This small molecule binds to this protein.
Small molecule (SMILES): OC[C@H]1O[C@@H](O)[C@H](O)[C@@H](O)[C@@H]1O

Binding-site contacts:
Ligand atom C3 contacts residue LYS111 of chain 1.A at 3.9 Å.
Ligand atom C4 contacts residue LYS111 of chain 1.A at 3.9 Å.
Ligand atom O3 contacts residue GLU226 of chain 1.A at 3.1 Å (salt-bridge).
Ligand atom C3 contacts residue ASP131 of chain 1.A at 3.5 Å.
Ligand atom C1 contacts residue MET263 of chain 1.A at 4.0 Å (hydrophobic).
Ligand atom C6 contacts residue GLU226 of chain 1.A at 3.1 Å.
Ligand atom C3 contacts residue LEU203 of chain 1.A at 4.2 Å (hydrophobic).
Ligand atom O3 contacts residue LEU203 of chain 1.A at 3.4 Å (h-bond).
Ligand atom O4 contacts residue TYR223 of chain 1.A at 3.8 Å.
Ligand atom C2 contacts residue ASP131 of chain 1.A at 4.1 Å.
Ligand atom O1 contacts residue LEU203 of chain 1.A at 3.8 Å.
Ligand atom C5 contacts residue MET263 of chain 1.A at 3.4 Å (hydrophobic).
Ligand atom O3 contacts residue GLY205 of chain 1.A at 3.5 Å (h-bond).
Ligand atom C1 contacts residue LEU203 of chain 1.A at 3.9 Å (hydrophobic).
Ligand atom C2 contacts residue LEU203 of chain 1.A at 4.1 Å (hydrophobic).
Ligand atom O2 contacts residue ASP131 of chain 1.A at 4.3 Å.
Ligand atom O4 contacts residue ARG255 of chain 1.A at 4.0 Å.
Ligand atom O1 contacts residue ARG255 of chain 1.A at 4.0 Å.
Ligand atom O1 contacts residue MET263 of chain 1.A at 4.4 Å.
Ligand atom O3 contacts residue LYS111 of chain 1.A at 3.9 Å.
Ligand atom O6 contacts residue GLU226 of chain 1.A at 2.9 Å (salt-bridge).
Ligand atom O5 contacts residue MET263 of chain 1.A at 3.5 Å.
Ligand atom C4 contacts residue GLU226 of chain 1.A at 4.1 Å.
Ligand atom O2 contacts residue ARG255 of chain 1.A at 3.7 Å.
Ligand atom C5 contacts residue GLU226 of chain 1.A at 4.2 Å.
Ligand atom O4 contacts residue LYS111 of chain 1.A at 4.1 Å.
Ligand atom C6 contacts residue LEU203 of chain 1.A at 4.2 Å (hydrophobic).
Ligand atom C5 contacts residue LEU203 of chain 1.A at 4.2 Å (hydrophobic).
Ligand atom O5 contacts residue LEU203 of chain 1.A at 3.2 Å (h-bond).
Ligand atom C4 contacts residue TYR223 of chain 1.A at 4.4 Å (hydrophobic).
Ligand atom O3 contacts residue GLY204 of chain 1.A at 4.2 Å.
Ligand atom O6 contacts residue TYR223 of chain 1.A at 3.1 Å.
Ligand atom O3 contacts residue ASP131 of chain 1.A at 3.1 Å (salt-bridge).
Ligand atom C5 contacts residue TYR223 of chain 1.A at 4.4 Å (hydrophobic).
Ligand atom C1 contacts residue ARG255 of chain 1.A at 4.0 Å.
Ligand atom O6 contacts residue LYS111 of chain 1.A at 4.3 Å.
Ligand atom C3 contacts residue GLU226 of chain 1.A at 4.2 Å.
Ligand atom C6 contacts residue MET263 of chain 1.A at 3.7 Å (hydrophobic).
Ligand atom C6 contacts residue TYR223 of chain 1.A at 3.7 Å (hydrophobic).

Sequence of chain 1.A:
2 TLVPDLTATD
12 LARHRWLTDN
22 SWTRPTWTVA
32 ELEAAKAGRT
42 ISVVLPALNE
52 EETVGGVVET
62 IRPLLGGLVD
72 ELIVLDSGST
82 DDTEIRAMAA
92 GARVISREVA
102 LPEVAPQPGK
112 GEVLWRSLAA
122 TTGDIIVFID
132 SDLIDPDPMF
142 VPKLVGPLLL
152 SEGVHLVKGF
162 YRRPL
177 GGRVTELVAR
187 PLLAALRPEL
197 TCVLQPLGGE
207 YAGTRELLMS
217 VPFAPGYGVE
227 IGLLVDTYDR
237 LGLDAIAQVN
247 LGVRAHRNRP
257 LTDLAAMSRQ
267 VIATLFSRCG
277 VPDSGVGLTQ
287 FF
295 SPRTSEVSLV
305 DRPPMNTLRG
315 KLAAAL